A protein and the small-molecule ligand that binds it are described below.
Small molecule (SMILES): CC(=O)N[C@H]1[C@H](O[C@H]2[C@H](O)[C@@H](NC(C)=O)CO[C@@H]2CO[C@@H]2O[C@@H](C)[C@@H](O)[C@@H](O)[C@@H]2O)O[C@H](CO)[C@@H](O[C@@H]2O[C@H](CO)[C@@H](O)[C@H](O[C@@H]3O[C@H](CO)[C@@H](O)[C@H](O)[C@@H]3O)[C@@H]2O)[C@@H]1O

Binding-site contacts:
Ligand atom C8 contacts residue GLY119 of chain 57.E at 3.9 Å.
Ligand atom O7 contacts residue ASN120 of chain 57.E at 4.4 Å.
Ligand atom O7 contacts residue TRP138 of chain 57.E at 3.8 Å.
Ligand atom C4 contacts residue TRP138 of chain 57.E at 3.3 Å (hydrophobic).
Ligand atom C2 contacts residue ASN120 of chain 57.E at 2.6 Å.
Ligand atom C4 contacts residue ASN120 of chain 57.E at 4.2 Å.
Ligand atom C7 contacts residue ASN120 of chain 57.E at 3.8 Å.
Ligand atom C3 contacts residue TRP138 of chain 57.E at 2.9 Å (hydrophobic).
Ligand atom C6 contacts residue ASN120 of chain 57.E at 3.0 Å.
Ligand atom C5 contacts residue ASN120 of chain 57.E at 3.6 Å.
Ligand atom O5 contacts residue TRP138 of chain 57.E at 4.3 Å.
Ligand atom O5 contacts residue ASN120 of chain 57.E at 2.4 Å (h-bond).
Ligand atom N2 contacts residue TRP138 of chain 57.E at 3.7 Å.
Ligand atom C8 contacts residue ASN120 of chain 57.E at 4.1 Å.
Ligand atom C5 contacts residue TRP138 of chain 57.E at 3.5 Å (hydrophobic).
Ligand atom C1 contacts residue TRP138 of chain 57.E at 3.9 Å (hydrophobic).
Ligand atom O3 contacts residue TRP138 of chain 57.E at 3.5 Å.
Ligand atom O4 contacts residue TRP138 of chain 57.E at 3.1 Å.
Ligand atom C3 contacts residue ASN120 of chain 57.E at 3.9 Å.
Ligand atom C1 contacts residue ASN120 of chain 57.E at 1.4 Å.
Ligand atom N2 contacts residue ASN120 of chain 57.E at 3.0 Å (h-bond).
Ligand atom C7 contacts residue TRP138 of chain 57.E at 4.3 Å (hydrophobic).
Ligand atom C5 contacts residue ASN120 of chain 57.E at 3.9 Å.
Ligand atom C8 contacts residue TRP138 of chain 57.E at 4.0 Å (hydrophobic).
Ligand atom C2 contacts residue TRP138 of chain 57.E at 3.8 Å (hydrophobic).
Ligand atom O5 contacts residue ASN120 of chain 57.E at 4.0 Å.

Sequence of chain 57.E:
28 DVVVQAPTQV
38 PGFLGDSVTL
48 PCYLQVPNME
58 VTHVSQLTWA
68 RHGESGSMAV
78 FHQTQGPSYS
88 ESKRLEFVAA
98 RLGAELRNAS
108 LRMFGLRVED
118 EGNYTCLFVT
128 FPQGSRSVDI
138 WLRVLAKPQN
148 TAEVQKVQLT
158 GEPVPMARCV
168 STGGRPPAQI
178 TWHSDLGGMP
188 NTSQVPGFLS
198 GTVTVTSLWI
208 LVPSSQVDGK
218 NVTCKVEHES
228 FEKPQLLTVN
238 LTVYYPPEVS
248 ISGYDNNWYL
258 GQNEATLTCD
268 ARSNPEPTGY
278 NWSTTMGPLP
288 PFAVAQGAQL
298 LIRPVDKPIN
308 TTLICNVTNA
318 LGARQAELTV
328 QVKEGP